The protein below binds the small molecule below.
Small molecule (SMILES): CO[P](=O)(O)C(C)=O

Binding-site contacts:
Ligand atom O5 contacts residue GLU18 of chain 1.A at 3.8 Å.
Ligand atom O2 contacts residue LEU187 of chain 1.A at 4.0 Å.
Ligand atom O5 contacts residue VAL17 of chain 1.A at 2.9 Å (h-bond).
Ligand atom C3 contacts residue GLU18 of chain 1.A at 3.8 Å.
Ligand atom O5 contacts residue TYR157 of chain 1.A at 3.6 Å.
Ligand atom C5 contacts residue GLN16 of chain 1.A at 3.2 Å.
Ligand atom P1 contacts residue GLU18 of chain 1.A at 3.5 Å.
Ligand atom O2 contacts residue TYR157 of chain 1.A at 2.4 Å (h-bond).
Ligand atom O1 contacts residue TYR157 of chain 1.A at 3.4 Å (h-bond).
Ligand atom O1 contacts residue GLU18 of chain 1.A at 3.6 Å (salt-bridge).
Ligand atom C5 contacts residue GLU18 of chain 1.A at 4.2 Å.
Ligand atom C5 contacts residue LEU187 of chain 1.A at 4.4 Å (hydrophobic).
Ligand atom C2 contacts residue LYS65 of chain 1.A at 3.9 Å.
Ligand atom C2 contacts residue VAL17 of chain 1.A at 3.9 Å (hydrophobic).
Ligand atom C2 contacts residue TYR157 of chain 1.A at 3.3 Å (hydrophobic).
Ligand atom P1 contacts residue VAL17 of chain 1.A at 4.5 Å.
Ligand atom C3 contacts residue TYR157 of chain 1.A at 3.7 Å (hydrophobic).
Ligand atom P1 contacts residue TYR157 of chain 1.A at 3.1 Å.
Ligand atom O2 contacts residue VAL17 of chain 1.A at 4.2 Å.
Ligand atom C5 contacts residue VAL17 of chain 1.A at 4.1 Å (hydrophobic).
Ligand atom O3 contacts residue GLU18 of chain 1.A at 3.0 Å (salt-bridge).
Ligand atom O3 contacts residue GLN16 of chain 1.A at 3.6 Å (h-bond).
Ligand atom O5 contacts residue LYS65 of chain 1.A at 3.3 Å (salt-bridge).
Ligand atom C3 contacts residue LYS65 of chain 1.A at 3.7 Å.
Ligand atom O3 contacts residue VAL17 of chain 1.A at 3.9 Å.
Ligand atom C2 contacts residue GLU18 of chain 1.A at 3.5 Å.

Sequence of chain 1.A:
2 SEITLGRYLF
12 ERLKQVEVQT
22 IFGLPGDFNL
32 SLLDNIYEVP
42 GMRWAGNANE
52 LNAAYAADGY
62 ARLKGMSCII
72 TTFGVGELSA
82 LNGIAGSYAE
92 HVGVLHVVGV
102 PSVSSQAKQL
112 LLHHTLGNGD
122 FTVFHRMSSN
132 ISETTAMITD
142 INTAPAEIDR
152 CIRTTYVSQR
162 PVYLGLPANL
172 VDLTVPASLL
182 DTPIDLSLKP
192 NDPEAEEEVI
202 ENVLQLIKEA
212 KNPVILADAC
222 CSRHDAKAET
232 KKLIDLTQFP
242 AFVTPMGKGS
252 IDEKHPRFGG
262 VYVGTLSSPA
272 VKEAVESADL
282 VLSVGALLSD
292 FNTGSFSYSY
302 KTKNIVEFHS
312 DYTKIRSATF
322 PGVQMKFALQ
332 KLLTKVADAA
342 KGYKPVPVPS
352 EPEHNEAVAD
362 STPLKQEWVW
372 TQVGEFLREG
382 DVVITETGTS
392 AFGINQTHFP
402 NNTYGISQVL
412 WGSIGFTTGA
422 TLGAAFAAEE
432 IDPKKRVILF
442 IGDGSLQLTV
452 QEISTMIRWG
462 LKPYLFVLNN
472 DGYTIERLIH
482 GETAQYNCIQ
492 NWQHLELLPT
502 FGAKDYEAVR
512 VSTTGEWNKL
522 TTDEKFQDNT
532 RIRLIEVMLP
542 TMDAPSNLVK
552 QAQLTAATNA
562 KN